A small-molecule ligand and the protein it binds are described below.
Small molecule (SMILES): CC(=O)N[C@@H]1[C@@H](O)[C@H](O)[C@@H](CO)O[C@H]1O

Binding-site contacts:
Ligand atom C8 contacts residue PRO48 of chain 1.B at 4.5 Å (hydrophobic).
Ligand atom O6 contacts residue THR55 of chain 1.B at 3.8 Å.
Ligand atom O7 contacts residue LEU46 of chain 1.B at 3.6 Å.
Ligand atom C2 contacts residue ASN53 of chain 1.B at 2.6 Å.
Ligand atom O7 contacts residue ASN53 of chain 1.B at 3.1 Å (h-bond).
Ligand atom C7 contacts residue ASN53 of chain 1.B at 3.3 Å.
Ligand atom C4 contacts residue ASN53 of chain 1.B at 4.2 Å.
Ligand atom O6 contacts residue ASN53 of chain 1.B at 4.5 Å.
Ligand atom C1 contacts residue ASN53 of chain 1.B at 1.4 Å.
Ligand atom C7 contacts residue LEU46 of chain 1.B at 4.2 Å (hydrophobic).
Ligand atom N2 contacts residue ASN53 of chain 1.B at 3.0 Å (h-bond).
Ligand atom C3 contacts residue ASN53 of chain 1.B at 3.8 Å.
Ligand atom O5 contacts residue ASN53 of chain 1.B at 2.3 Å (h-bond).
Ligand atom C5 contacts residue ASN53 of chain 1.B at 3.6 Å.

Sequence of chain 1.B:
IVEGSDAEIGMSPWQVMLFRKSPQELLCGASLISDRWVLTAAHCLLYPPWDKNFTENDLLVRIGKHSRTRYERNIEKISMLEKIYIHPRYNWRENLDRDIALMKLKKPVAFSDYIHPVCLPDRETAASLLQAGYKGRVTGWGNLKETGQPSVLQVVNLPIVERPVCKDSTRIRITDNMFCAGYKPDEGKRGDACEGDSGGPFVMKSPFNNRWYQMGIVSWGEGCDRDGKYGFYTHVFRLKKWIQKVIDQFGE